The small molecule below binds the protein below.
Small molecule (SMILES): CC(=O)N[C@@H]1[C@@H](O)[C@H](O)[C@@H](CO)O[C@H]1O

Sequence of chain 1.B:
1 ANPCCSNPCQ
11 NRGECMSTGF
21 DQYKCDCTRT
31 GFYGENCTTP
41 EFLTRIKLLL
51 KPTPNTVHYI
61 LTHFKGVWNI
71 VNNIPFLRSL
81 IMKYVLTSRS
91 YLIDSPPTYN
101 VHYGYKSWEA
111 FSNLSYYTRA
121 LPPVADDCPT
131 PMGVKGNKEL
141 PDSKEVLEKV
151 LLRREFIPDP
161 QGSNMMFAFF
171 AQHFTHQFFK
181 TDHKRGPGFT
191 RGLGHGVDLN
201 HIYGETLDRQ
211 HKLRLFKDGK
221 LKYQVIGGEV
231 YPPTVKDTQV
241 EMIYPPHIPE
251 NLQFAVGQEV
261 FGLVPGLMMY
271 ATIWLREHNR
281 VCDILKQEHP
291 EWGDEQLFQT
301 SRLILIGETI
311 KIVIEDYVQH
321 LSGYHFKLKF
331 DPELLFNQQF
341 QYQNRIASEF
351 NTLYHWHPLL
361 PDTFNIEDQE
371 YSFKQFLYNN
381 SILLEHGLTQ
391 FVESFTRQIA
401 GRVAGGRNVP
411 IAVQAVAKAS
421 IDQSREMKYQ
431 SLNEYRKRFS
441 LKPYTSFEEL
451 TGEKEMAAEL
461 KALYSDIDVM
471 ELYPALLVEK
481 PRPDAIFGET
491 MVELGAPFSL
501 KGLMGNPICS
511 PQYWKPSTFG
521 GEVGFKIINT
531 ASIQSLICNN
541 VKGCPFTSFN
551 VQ

Binding-site contacts:
Ligand atom O6 contacts residue ILE382 of chain 1.B at 3.6 Å.
Ligand atom C2 contacts residue ASN379 of chain 1.B at 2.5 Å.
Ligand atom C7 contacts residue GLN375 of chain 1.B at 4.4 Å.
Ligand atom C4 contacts residue ASN379 of chain 1.B at 4.2 Å.
Ligand atom C5 contacts residue SER381 of chain 1.B at 4.2 Å.
Ligand atom C6 contacts residue SER381 of chain 1.B at 4.3 Å.
Ligand atom C3 contacts residue ASN379 of chain 1.B at 3.8 Å.
Ligand atom C1 contacts residue ASN379 of chain 1.B at 1.4 Å.
Ligand atom O5 contacts residue ASN379 of chain 1.B at 2.4 Å (h-bond).
Ligand atom C7 contacts residue ASN379 of chain 1.B at 3.5 Å.
Ligand atom N2 contacts residue ASN379 of chain 1.B at 2.9 Å (h-bond).
Ligand atom C2 contacts residue GLN375 of chain 1.B at 4.5 Å.
Ligand atom O7 contacts residue GLN375 of chain 1.B at 3.4 Å.
Ligand atom C1 contacts residue ILE382 of chain 1.B at 4.2 Å (hydrophobic).
Ligand atom O7 contacts residue ASN379 of chain 1.B at 3.8 Å.
Ligand atom C5 contacts residue ILE382 of chain 1.B at 4.4 Å (hydrophobic).
Ligand atom O6 contacts residue ASN379 of chain 1.B at 4.4 Å.
Ligand atom O6 contacts residue GLU385 of chain 1.B at 3.8 Å.
Ligand atom C6 contacts residue ILE382 of chain 1.B at 4.1 Å (hydrophobic).
Ligand atom O7 contacts residue LYS374 of chain 1.B at 4.1 Å.
Ligand atom O5 contacts residue ILE382 of chain 1.B at 3.4 Å.
Ligand atom C6 contacts residue TYR371 of chain 1.B at 4.4 Å (hydrophobic).
Ligand atom C5 contacts residue ASN379 of chain 1.B at 3.7 Å.
Ligand atom O6 contacts residue SER381 of chain 1.B at 3.4 Å (h-bond).
Ligand atom C1 contacts residue GLN375 of chain 1.B at 4.2 Å.